Binding-site contacts:
Ligand atom C4 contacts residue ASN631 of chain 1.C at 4.2 Å.
Ligand atom C8 contacts residue THR630 of chain 1.C at 4.0 Å.
Ligand atom C1 contacts residue ASN631 of chain 1.C at 1.4 Å.
Ligand atom C7 contacts residue GLU337 of chain 1.C at 4.0 Å.
Ligand atom O7 contacts residue GLU337 of chain 1.C at 3.3 Å (salt-bridge).
Ligand atom N2 contacts residue ASN631 of chain 1.C at 2.9 Å (h-bond).
Ligand atom C3 contacts residue ASN631 of chain 1.C at 3.8 Å.
Ligand atom O5 contacts residue ASN631 of chain 1.C at 2.4 Å (h-bond).
Ligand atom C8 contacts residue GLU337 of chain 1.C at 4.1 Å.
Ligand atom O7 contacts residue ASN631 of chain 1.C at 2.8 Å (h-bond).
Ligand atom C8 contacts residue THR335 of chain 1.C at 4.4 Å.
Ligand atom C8 contacts residue ASN631 of chain 1.C at 3.9 Å.
Ligand atom C7 contacts residue ASN631 of chain 1.C at 3.1 Å.
Ligand atom C5 contacts residue ASN631 of chain 1.C at 3.7 Å.
Ligand atom C2 contacts residue ASN631 of chain 1.C at 2.5 Å.

This protein binds this small molecule.
Small molecule (SMILES): CC(=O)N[C@@H]1[C@@H](O)[C@H](O)[C@@H](CO)O[C@H]1O

Sequence of chain 1.C:
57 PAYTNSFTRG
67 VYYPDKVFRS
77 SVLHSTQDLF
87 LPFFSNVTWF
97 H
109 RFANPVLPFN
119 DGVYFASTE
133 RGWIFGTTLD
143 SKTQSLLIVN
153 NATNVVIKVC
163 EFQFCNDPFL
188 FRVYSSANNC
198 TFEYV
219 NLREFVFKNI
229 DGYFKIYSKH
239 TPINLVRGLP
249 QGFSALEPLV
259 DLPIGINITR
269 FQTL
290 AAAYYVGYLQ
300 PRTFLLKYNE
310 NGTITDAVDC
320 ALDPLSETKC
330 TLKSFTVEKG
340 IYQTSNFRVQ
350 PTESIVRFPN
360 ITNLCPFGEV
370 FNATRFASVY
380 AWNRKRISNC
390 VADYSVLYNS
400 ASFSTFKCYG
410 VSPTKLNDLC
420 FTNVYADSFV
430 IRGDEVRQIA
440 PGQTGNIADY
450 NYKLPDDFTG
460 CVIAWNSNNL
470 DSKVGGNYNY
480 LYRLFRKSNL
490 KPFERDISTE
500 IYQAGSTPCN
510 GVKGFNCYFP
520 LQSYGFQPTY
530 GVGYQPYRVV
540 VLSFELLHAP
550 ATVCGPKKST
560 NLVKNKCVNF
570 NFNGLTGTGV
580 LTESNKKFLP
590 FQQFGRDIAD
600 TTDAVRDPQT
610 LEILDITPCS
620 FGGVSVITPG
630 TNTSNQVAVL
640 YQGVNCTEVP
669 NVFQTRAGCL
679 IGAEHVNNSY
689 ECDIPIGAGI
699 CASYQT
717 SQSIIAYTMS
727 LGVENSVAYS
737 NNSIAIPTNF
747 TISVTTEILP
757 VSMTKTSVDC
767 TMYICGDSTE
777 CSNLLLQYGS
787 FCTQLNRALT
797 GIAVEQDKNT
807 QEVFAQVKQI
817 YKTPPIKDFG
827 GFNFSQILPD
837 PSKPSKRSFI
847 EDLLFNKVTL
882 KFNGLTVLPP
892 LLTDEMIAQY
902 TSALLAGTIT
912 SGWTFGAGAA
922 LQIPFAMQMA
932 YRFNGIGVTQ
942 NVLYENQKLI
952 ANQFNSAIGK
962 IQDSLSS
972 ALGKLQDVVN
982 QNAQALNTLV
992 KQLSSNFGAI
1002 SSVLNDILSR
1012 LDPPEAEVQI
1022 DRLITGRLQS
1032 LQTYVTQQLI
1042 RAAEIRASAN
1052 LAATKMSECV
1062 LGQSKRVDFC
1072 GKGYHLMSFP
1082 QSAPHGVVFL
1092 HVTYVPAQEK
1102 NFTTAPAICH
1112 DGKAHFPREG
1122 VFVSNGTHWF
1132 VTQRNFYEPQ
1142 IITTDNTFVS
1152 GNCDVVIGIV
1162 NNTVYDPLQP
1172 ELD